Binding-site contacts:
Ligand atom O1 contacts residue MET173 of chain 1.D at 4.2 Å.
Ligand atom C18 contacts residue VAL263 of chain 1.D at 3.6 Å (hydrophobic).
Ligand atom C4 contacts residue LYS259 of chain 1.D at 4.3 Å.
Ligand atom C26 contacts residue ILE220 of chain 1.D at 3.7 Å (hydrophobic).
Ligand atom O1 contacts residue ILE179 of chain 1.D at 4.1 Å.
Ligand atom C25 contacts residue LEU190 of chain 1.D at 3.9 Å (hydrophobic).
Ligand atom C22 contacts residue TRP266 of chain 1.D at 4.3 Å (hydrophobic).
Ligand atom C24 contacts residue TRP266 of chain 1.D at 4.0 Å (hydrophobic).
Ligand atom C5 contacts residue MET173 of chain 1.D at 4.4 Å (hydrophobic).
Ligand atom C15 contacts residue TRP266 of chain 1.D at 3.5 Å (hydrophobic).
Ligand atom C19 contacts residue LYS259 of chain 1.D at 3.7 Å.
Ligand atom C4 contacts residue ILE179 of chain 1.D at 4.0 Å (hydrophobic).
Ligand atom C27 contacts residue LEU190 of chain 1.D at 3.3 Å (hydrophobic).
Ligand atom C3 contacts residue LYS259 of chain 1.D at 4.0 Å.
Ligand atom C6 contacts residue MET173 of chain 1.D at 3.9 Å (hydrophobic).
Ligand atom C23 contacts residue TYR223 of chain 1.D at 4.3 Å (hydrophobic).
Ligand atom C11 contacts residue VAL263 of chain 1.D at 3.4 Å (hydrophobic).
Ligand atom C18 contacts residue ASN262 of chain 1.D at 4.3 Å.
Ligand atom O1 contacts residue LYS259 of chain 1.D at 3.1 Å.
Ligand atom C17 contacts residue TRP266 of chain 1.D at 4.2 Å (hydrophobic).
Ligand atom C18 contacts residue TRP266 of chain 1.D at 2.9 Å (hydrophobic).
Ligand atom C16 contacts residue LEU186 of chain 1.D at 3.7 Å (hydrophobic).
Ligand atom C2 contacts residue LYS259 of chain 1.D at 3.4 Å.
Ligand atom C16 contacts residue TRP266 of chain 1.D at 3.4 Å (hydrophobic).
Ligand atom C26 contacts residue TYR223 of chain 1.D at 3.3 Å (hydrophobic).
Ligand atom C12 contacts residue VAL263 of chain 1.D at 3.9 Å (hydrophobic).
Ligand atom C6 contacts residue PHE182 of chain 1.D at 3.8 Å (hydrophobic).
Ligand atom C15 contacts residue LEU186 of chain 1.D at 3.3 Å (hydrophobic).
Ligand atom C19 contacts residue VAL263 of chain 1.D at 4.2 Å (hydrophobic).
Ligand atom C14 contacts residue TRP266 of chain 1.D at 4.3 Å (hydrophobic).
Ligand atom C20 contacts residue TRP266 of chain 1.D at 3.6 Å (hydrophobic).
Ligand atom C23 contacts residue TRP266 of chain 1.D at 3.5 Å (hydrophobic).
Ligand atom C13 contacts residue TRP266 of chain 1.D at 4.1 Å (hydrophobic).
Ligand atom C21 contacts residue TRP266 of chain 1.D at 4.0 Å (hydrophobic).
Ligand atom C25 contacts residue TRP266 of chain 1.D at 3.8 Å (hydrophobic).
Ligand atom C24 contacts residue TYR223 of chain 1.D at 3.6 Å (hydrophobic).
Ligand atom C4 contacts residue MET173 of chain 1.D at 3.9 Å (hydrophobic).
Ligand atom C25 contacts residue TYR223 of chain 1.D at 3.5 Å (hydrophobic).
Ligand atom C7 contacts residue PHE182 of chain 1.D at 3.7 Å (hydrophobic).
Ligand atom C19 contacts residue ASN262 of chain 1.D at 4.3 Å.

A small-molecule ligand and the protein it binds are described below.
Small molecule (SMILES): CC(C)CCC[C@@H](C)[C@H]1CC[C@H]2[C@@H]3CC=C4C[C@@H](O)CC[C@]4(C)[C@H]3CC[C@]12C

Sequence of chain 1.D:
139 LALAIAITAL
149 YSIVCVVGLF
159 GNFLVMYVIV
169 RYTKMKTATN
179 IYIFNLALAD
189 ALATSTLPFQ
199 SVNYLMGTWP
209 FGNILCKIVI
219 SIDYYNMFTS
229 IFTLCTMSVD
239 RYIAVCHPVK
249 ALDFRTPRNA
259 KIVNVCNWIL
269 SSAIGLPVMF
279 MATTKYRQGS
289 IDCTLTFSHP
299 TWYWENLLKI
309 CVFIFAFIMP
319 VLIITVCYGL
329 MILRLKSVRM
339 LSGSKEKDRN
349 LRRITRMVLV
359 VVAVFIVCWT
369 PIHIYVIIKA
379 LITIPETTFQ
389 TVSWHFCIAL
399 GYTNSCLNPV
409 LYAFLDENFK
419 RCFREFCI